Sequence of chain 1.G:
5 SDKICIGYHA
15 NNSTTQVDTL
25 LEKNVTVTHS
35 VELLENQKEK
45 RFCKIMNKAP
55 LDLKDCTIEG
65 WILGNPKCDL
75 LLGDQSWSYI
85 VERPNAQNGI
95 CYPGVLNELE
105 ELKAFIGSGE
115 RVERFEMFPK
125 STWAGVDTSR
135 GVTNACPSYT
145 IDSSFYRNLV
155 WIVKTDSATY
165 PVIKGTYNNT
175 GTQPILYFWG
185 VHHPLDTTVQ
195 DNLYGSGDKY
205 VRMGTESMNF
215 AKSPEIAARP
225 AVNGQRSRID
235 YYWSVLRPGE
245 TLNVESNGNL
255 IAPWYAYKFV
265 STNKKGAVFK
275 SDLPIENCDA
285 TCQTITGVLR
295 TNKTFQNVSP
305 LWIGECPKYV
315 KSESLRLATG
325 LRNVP

This small molecule binds to this protein.
Small molecule (SMILES): CC(=O)N[C@@H]1[C@@H](O)[C@H](O)[C@@H](CO)O[C@H]1O

Binding-site contacts:
Ligand atom C5 contacts residue ASN16 of chain 1.G at 3.8 Å.
Ligand atom C4 contacts residue ASN16 of chain 1.G at 4.2 Å.
Ligand atom C2 contacts residue ASN16 of chain 1.G at 2.4 Å.
Ligand atom N2 contacts residue ASN16 of chain 1.G at 2.9 Å (h-bond).
Ligand atom O7 contacts residue ASN16 of chain 1.G at 3.6 Å.
Ligand atom C1 contacts residue ASN16 of chain 1.G at 1.5 Å.
Ligand atom O5 contacts residue ASN16 of chain 1.G at 2.5 Å (h-bond).
Ligand atom C7 contacts residue ASN16 of chain 1.G at 3.4 Å.
Ligand atom C3 contacts residue ASN16 of chain 1.G at 3.8 Å.